Sequence of chain 1.A:
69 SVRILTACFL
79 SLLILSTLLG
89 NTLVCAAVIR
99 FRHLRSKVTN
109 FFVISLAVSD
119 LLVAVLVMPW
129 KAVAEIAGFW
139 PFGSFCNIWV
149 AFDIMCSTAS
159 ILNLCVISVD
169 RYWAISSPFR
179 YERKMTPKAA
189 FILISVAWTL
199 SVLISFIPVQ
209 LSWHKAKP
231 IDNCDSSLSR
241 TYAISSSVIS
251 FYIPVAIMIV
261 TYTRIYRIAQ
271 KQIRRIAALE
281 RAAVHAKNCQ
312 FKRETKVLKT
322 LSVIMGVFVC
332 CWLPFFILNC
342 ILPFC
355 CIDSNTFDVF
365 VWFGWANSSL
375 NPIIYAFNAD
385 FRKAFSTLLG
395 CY

Binding-site contacts:
Ligand atom C4 contacts residue PHE337 of chain 1.A at 3.8 Å (hydrophobic).
Ligand atom C1 contacts residue PHE336 of chain 1.A at 4.0 Å (hydrophobic).
Ligand atom N1 contacts residue PHE336 of chain 1.A at 4.0 Å.
Ligand atom C2 contacts residue PHE336 of chain 1.A at 4.2 Å (hydrophobic).
Ligand atom C5 contacts residue THR156 of chain 1.A at 3.9 Å.
Ligand atom C7 contacts residue ASP151 of chain 1.A at 4.2 Å.
Ligand atom N1 contacts residue VAL365 of chain 1.A at 4.0 Å.
Ligand atom O1 contacts residue LEU238 of chain 1.A at 3.9 Å.
Ligand atom C8 contacts residue ASP151 of chain 1.A at 3.7 Å.
Ligand atom O1 contacts residue ASN340 of chain 1.A at 2.9 Å (h-bond).
Ligand atom C8 contacts residue SER155 of chain 1.A at 3.4 Å.
Ligand atom O2 contacts residue THR156 of chain 1.A at 4.4 Å.
Ligand atom O1 contacts residue SER247 of chain 1.A at 4.3 Å.
Ligand atom O2 contacts residue PHE337 of chain 1.A at 4.0 Å.
Ligand atom N1 contacts residue TRP369 of chain 1.A at 3.3 Å (h-bond).
Ligand atom C4 contacts residue SER246 of chain 1.A at 3.4 Å.
Ligand atom O2 contacts residue SER250 of chain 1.A at 3.0 Å (h-bond).
Ligand atom C8 contacts residue TRP333 of chain 1.A at 4.3 Å (hydrophobic).
Ligand atom C2 contacts residue ASN340 of chain 1.A at 3.4 Å.
Ligand atom C6 contacts residue SER155 of chain 1.A at 3.8 Å.
Ligand atom C4 contacts residue SER250 of chain 1.A at 3.9 Å.
Ligand atom C8 contacts residue PHE336 of chain 1.A at 3.6 Å (hydrophobic).
Ligand atom C6 contacts residue ILE152 of chain 1.A at 4.2 Å (hydrophobic).
Ligand atom C8 contacts residue TRP369 of chain 1.A at 4.3 Å (hydrophobic).
Ligand atom O2 contacts residue SER246 of chain 1.A at 2.4 Å (h-bond).
Ligand atom C3 contacts residue ASN340 of chain 1.A at 3.4 Å.
Ligand atom O1 contacts residue SER246 of chain 1.A at 3.6 Å.
Ligand atom C5 contacts residue ILE152 of chain 1.A at 4.4 Å (hydrophobic).
Ligand atom O2 contacts residue SER247 of chain 1.A at 4.0 Å.
Ligand atom C7 contacts residue PHE336 of chain 1.A at 3.6 Å (hydrophobic).
Ligand atom C5 contacts residue SER246 of chain 1.A at 4.4 Å.
Ligand atom N1 contacts residue ASP151 of chain 1.A at 3.2 Å (salt-bridge).
Ligand atom C6 contacts residue PHE337 of chain 1.A at 4.4 Å (hydrophobic).
Ligand atom C3 contacts residue PHE337 of chain 1.A at 4.1 Å (hydrophobic).
Ligand atom C6 contacts residue ASP151 of chain 1.A at 4.4 Å.
Ligand atom N1 contacts residue SER155 of chain 1.A at 3.8 Å.
Ligand atom C5 contacts residue SER155 of chain 1.A at 4.4 Å.
Ligand atom C5 contacts residue PHE337 of chain 1.A at 4.1 Å (hydrophobic).
Ligand atom C5 contacts residue SER250 of chain 1.A at 4.1 Å.
Ligand atom C3 contacts residue SER246 of chain 1.A at 4.0 Å.

A small-molecule ligand and the protein it binds are described below.
Small molecule (SMILES): NCCc1ccc(O)c(O)c1